Binding-site contacts:
Ligand atom C5 contacts residue ASN360 of chain 1.F at 3.7 Å.
Ligand atom O7 contacts residue ASN360 of chain 1.F at 3.8 Å.
Ligand atom O5 contacts residue GLN386 of chain 1.F at 4.4 Å.
Ligand atom C1 contacts residue ASN360 of chain 1.F at 1.4 Å.
Ligand atom C3 contacts residue ASN360 of chain 1.F at 3.8 Å.
Ligand atom C7 contacts residue ASN360 of chain 1.F at 3.5 Å.
Ligand atom C2 contacts residue ASN360 of chain 1.F at 2.5 Å.
Ligand atom O5 contacts residue ASN360 of chain 1.F at 2.4 Å (h-bond).
Ligand atom C8 contacts residue GLN364 of chain 1.F at 3.4 Å.
Ligand atom O7 contacts residue ILE361 of chain 1.F at 4.2 Å.
Ligand atom N2 contacts residue ASN360 of chain 1.F at 2.9 Å (h-bond).
Ligand atom C4 contacts residue ASN360 of chain 1.F at 4.2 Å.

Sequence of chain 1.F:
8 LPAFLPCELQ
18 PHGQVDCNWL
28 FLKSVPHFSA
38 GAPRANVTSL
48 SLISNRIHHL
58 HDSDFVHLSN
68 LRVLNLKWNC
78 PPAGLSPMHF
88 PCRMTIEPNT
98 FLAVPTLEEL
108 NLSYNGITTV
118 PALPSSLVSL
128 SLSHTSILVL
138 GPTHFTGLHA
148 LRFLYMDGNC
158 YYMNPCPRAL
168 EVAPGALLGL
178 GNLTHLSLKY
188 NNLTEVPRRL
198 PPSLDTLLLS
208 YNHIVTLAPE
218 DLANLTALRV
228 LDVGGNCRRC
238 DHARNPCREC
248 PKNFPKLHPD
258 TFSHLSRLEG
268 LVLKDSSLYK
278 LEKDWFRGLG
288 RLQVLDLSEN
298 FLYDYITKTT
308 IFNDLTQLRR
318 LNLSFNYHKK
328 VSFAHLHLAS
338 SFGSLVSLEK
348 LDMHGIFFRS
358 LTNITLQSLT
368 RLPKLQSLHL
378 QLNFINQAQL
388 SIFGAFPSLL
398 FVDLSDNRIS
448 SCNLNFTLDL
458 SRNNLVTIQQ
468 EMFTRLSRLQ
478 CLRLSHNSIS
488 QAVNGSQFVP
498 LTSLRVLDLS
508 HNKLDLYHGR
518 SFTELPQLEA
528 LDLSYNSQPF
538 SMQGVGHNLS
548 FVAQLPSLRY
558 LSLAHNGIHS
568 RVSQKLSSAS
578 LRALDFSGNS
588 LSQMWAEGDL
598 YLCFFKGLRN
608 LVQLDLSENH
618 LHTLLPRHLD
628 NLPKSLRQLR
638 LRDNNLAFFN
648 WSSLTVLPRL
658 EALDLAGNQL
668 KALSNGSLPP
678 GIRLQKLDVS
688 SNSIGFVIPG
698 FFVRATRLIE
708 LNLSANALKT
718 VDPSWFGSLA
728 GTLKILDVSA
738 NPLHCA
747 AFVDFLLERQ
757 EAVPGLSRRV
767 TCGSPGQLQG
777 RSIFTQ

This small molecule binds to this protein.
Small molecule (SMILES): CC(=O)N[C@@H]1[C@@H](O)[C@H](O)[C@@H](CO)O[C@H]1O